Binding-site contacts:
Ligand atom C6 contacts residue TYR288 of chain 1.B at 4.0 Å (hydrophobic).
Ligand atom C1 contacts residue TYR288 of chain 1.B at 4.2 Å (hydrophobic).
Ligand atom O7 contacts residue ASN223 of chain 1.B at 3.4 Å (h-bond).
Ligand atom C5 contacts residue TYR288 of chain 1.B at 3.7 Å (hydrophobic).
Ligand atom O5 contacts residue TYR288 of chain 1.B at 4.1 Å.
Ligand atom O5 contacts residue ASN223 of chain 1.B at 2.3 Å (h-bond).
Ligand atom C2 contacts residue ASN223 of chain 1.B at 2.5 Å.
Ligand atom O4 contacts residue TYR288 of chain 1.B at 4.5 Å.
Ligand atom C1 contacts residue ASN223 of chain 1.B at 1.4 Å.
Ligand atom C5 contacts residue ASN223 of chain 1.B at 3.6 Å.
Ligand atom C3 contacts residue ASN223 of chain 1.B at 3.8 Å.
Ligand atom N2 contacts residue ASN223 of chain 1.B at 2.9 Å (h-bond).
Ligand atom C7 contacts residue ASN223 of chain 1.B at 3.4 Å.
Ligand atom C4 contacts residue ASN223 of chain 1.B at 4.2 Å.
Ligand atom O6 contacts residue TYR288 of chain 1.B at 3.3 Å.
Ligand atom N2 contacts residue ILE290 of chain 1.B at 4.2 Å.
Ligand atom C7 contacts residue ILE290 of chain 1.B at 4.2 Å (hydrophobic).
Ligand atom C8 contacts residue ILE290 of chain 1.B at 3.7 Å (hydrophobic).

Sequence of chain 1.B:
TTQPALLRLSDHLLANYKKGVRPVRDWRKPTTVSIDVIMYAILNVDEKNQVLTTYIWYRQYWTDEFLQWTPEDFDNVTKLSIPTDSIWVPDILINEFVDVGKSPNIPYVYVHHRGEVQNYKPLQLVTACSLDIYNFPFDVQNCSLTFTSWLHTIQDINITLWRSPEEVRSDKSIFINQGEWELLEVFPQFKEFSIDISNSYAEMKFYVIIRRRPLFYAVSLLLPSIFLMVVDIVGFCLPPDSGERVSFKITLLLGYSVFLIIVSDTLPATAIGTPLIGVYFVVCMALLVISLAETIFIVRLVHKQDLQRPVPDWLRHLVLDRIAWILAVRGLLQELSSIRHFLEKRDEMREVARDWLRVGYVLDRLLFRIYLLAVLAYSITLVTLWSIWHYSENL

A protein and the small-molecule ligand that binds it are described below.
Small molecule (SMILES): CC(=O)N[C@@H]1[C@@H](O)[C@H](O)[C@@H](CO)O[C@H]1O